Sequence of chain 1.A:
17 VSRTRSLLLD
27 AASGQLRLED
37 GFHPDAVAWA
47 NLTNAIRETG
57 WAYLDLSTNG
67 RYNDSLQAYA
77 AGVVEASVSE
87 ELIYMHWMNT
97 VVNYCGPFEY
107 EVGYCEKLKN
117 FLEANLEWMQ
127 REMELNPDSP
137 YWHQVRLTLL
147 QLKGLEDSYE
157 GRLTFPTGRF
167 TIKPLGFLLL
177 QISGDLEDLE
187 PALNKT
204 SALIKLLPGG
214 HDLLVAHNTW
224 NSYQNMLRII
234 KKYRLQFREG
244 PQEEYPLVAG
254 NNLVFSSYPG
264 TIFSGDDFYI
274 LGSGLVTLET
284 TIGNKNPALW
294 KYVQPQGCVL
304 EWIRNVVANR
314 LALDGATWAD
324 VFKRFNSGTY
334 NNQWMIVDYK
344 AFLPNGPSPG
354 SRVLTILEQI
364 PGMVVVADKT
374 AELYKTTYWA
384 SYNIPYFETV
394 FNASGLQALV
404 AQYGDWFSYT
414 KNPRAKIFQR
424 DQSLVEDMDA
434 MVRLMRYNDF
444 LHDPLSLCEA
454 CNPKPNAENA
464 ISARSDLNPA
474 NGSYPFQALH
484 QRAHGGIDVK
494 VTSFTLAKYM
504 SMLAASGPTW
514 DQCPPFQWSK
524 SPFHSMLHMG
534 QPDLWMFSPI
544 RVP

Binding-site contacts:
Ligand atom O5 contacts residue ASN474 of chain 1.A at 1.8 Å (h-bond).
Ligand atom C3 contacts residue ASN474 of chain 1.A at 3.8 Å.
Ligand atom O6 contacts residue ASN474 of chain 1.A at 4.0 Å.
Ligand atom C5 contacts residue ASN474 of chain 1.A at 3.0 Å.
Ligand atom N2 contacts residue ASN474 of chain 1.A at 3.5 Å (h-bond).
Ligand atom C1 contacts residue ASN474 of chain 1.A at 1.3 Å.
Ligand atom C2 contacts residue ASN474 of chain 1.A at 2.8 Å.
Ligand atom C4 contacts residue ASN474 of chain 1.A at 4.0 Å.
Ligand atom C6 contacts residue ASN474 of chain 1.A at 4.0 Å.

The protein below binds the small molecule below.
Small molecule (SMILES): CC(=O)N[C@@H]1[C@@H](O)[C@H](O)[C@@H](CO)O[C@H]1O